This protein binds this small molecule.
Small molecule (SMILES): CC(=O)N[C@@H]1[C@@H](O)[C@H](O)[C@@H](CO)O[C@H]1O

Binding-site contacts:
Ligand atom O7 contacts residue THR274 of chain 1.B at 3.9 Å.
Ligand atom C1 contacts residue LYS205 of chain 1.B at 4.2 Å.
Ligand atom C4 contacts residue ASN202 of chain 1.B at 4.1 Å.
Ligand atom C1 contacts residue ASN202 of chain 1.B at 1.4 Å.
Ligand atom C8 contacts residue ASN202 of chain 1.B at 3.4 Å.
Ligand atom C1 contacts residue THR204 of chain 1.B at 4.2 Å.
Ligand atom C8 contacts residue THR274 of chain 1.B at 3.2 Å.
Ligand atom O6 contacts residue LYS205 of chain 1.B at 3.5 Å.
Ligand atom C2 contacts residue ASN202 of chain 1.B at 2.3 Å.
Ligand atom N2 contacts residue THR204 of chain 1.B at 4.3 Å.
Ligand atom C5 contacts residue LYS205 of chain 1.B at 4.3 Å.
Ligand atom N2 contacts residue ASN202 of chain 1.B at 2.9 Å (h-bond).
Ligand atom C3 contacts residue ASN202 of chain 1.B at 3.7 Å.
Ligand atom C6 contacts residue LYS205 of chain 1.B at 4.0 Å.
Ligand atom O5 contacts residue ASN202 of chain 1.B at 2.4 Å (h-bond).
Ligand atom O7 contacts residue ASN202 of chain 1.B at 3.6 Å.
Ligand atom O5 contacts residue LYS205 of chain 1.B at 3.3 Å.
Ligand atom C8 contacts residue GLY273 of chain 1.B at 3.7 Å.
Ligand atom C5 contacts residue ASN202 of chain 1.B at 3.6 Å.
Ligand atom C8 contacts residue GLY203 of chain 1.B at 4.0 Å.
Ligand atom C7 contacts residue ASN202 of chain 1.B at 3.3 Å.
Ligand atom C7 contacts residue THR274 of chain 1.B at 4.0 Å.

Sequence of chain 1.B:
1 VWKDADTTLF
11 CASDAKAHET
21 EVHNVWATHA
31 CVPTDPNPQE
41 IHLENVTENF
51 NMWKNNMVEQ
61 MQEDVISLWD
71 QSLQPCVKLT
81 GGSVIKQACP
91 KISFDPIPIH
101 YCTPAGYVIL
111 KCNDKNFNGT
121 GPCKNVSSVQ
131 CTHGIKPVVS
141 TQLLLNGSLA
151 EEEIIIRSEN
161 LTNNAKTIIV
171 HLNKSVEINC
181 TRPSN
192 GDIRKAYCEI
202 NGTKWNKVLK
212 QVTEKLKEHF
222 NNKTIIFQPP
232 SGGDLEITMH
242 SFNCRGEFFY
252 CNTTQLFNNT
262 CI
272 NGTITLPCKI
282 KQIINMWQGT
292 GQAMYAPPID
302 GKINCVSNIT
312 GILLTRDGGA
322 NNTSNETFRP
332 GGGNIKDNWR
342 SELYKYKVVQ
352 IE